Binding-site contacts:
Ligand atom O3P contacts residue GLY356 of chain 1.F at 2.9 Å (h-bond).
Ligand atom O2P contacts residue GLY377 of chain 1.F at 2.7 Å (h-bond).
Ligand atom O1P contacts residue TYR401 of chain 1.F at 2.5 Å (h-bond).
Ligand atom C4' contacts residue ASP354 of chain 1.F at 3.4 Å.
Ligand atom N7 contacts residue ILE320 of chain 1.F at 3.5 Å.
Ligand atom O6 contacts residue GLY403 of chain 1.F at 3.4 Å.
Ligand atom O1P contacts residue SER319 of chain 1.F at 3.5 Å.
Ligand atom P contacts residue SER378 of chain 1.F at 3.5 Å.
Ligand atom C2' contacts residue ASP354 of chain 1.F at 3.6 Å.
Ligand atom O3P contacts residue GLY318 of chain 1.F at 3.2 Å.
Ligand atom C8 contacts residue MET60 of chain 1.F at 3.5 Å (hydrophobic).
Ligand atom O6 contacts residue GLY405 of chain 1.F at 2.8 Å (h-bond).
Ligand atom O1P contacts residue SER378 of chain 1.F at 2.8 Å (h-bond).
Ligand atom O3' contacts residue ARG312 of chain 1.F at 3.5 Å (salt-bridge).
Ligand atom O5' contacts residue GLY318 of chain 1.F at 3.2 Å.
Ligand atom P contacts residue SER319 of chain 1.F at 3.5 Å.
Ligand atom C3' contacts residue ASP354 of chain 1.F at 3.4 Å.
Ligand atom C2 contacts residue CYS321 of chain 1.F at 3.3 Å (hydrophobic).
Ligand atom O3P contacts residue SER319 of chain 1.F at 2.8 Å (h-bond).
Ligand atom O6 contacts residue SER406 of chain 1.F at 3.5 Å (h-bond).
Ligand atom C6 contacts residue GLN431 of chain 1.F at 3.6 Å.
Ligand atom N7 contacts residue MET404 of chain 1.F at 2.9 Å (h-bond).
Ligand atom N1 contacts residue GLN431 of chain 1.F at 2.8 Å (h-bond).
Ligand atom N3 contacts residue CYS321 of chain 1.F at 3.5 Å (h-bond).
Ligand atom C6 contacts residue GLY405 of chain 1.F at 3.6 Å.
Ligand atom O5' contacts residue GLY355 of chain 1.F at 3.3 Å.
Ligand atom O3P contacts residue SER378 of chain 1.F at 3.5 Å (h-bond).
Ligand atom C8 contacts residue ILE320 of chain 1.F at 3.5 Å (hydrophobic).
Ligand atom C5 contacts residue ILE320 of chain 1.F at 3.6 Å (hydrophobic).
Ligand atom O2P contacts residue SER378 of chain 1.F at 3.5 Å (h-bond).
Ligand atom C2 contacts residue GLN431 of chain 1.F at 3.6 Å.
Ligand atom C3' contacts residue SER58 of chain 1.F at 3.3 Å.
Ligand atom O6 contacts residue GLN431 of chain 1.F at 3.6 Å.
Ligand atom O6 contacts residue GLY432 of chain 1.F at 3.3 Å.
Ligand atom O2' contacts residue ASP354 of chain 1.F at 2.6 Å (salt-bridge).
Ligand atom O3' contacts residue SER58 of chain 1.F at 2.6 Å (h-bond).
Ligand atom N7 contacts residue GLY403 of chain 1.F at 3.4 Å.
Ligand atom O3' contacts residue ASP354 of chain 1.F at 2.5 Å (salt-bridge).
Ligand atom O1P contacts residue GLY377 of chain 1.F at 3.6 Å.
Ligand atom O6 contacts residue MET404 of chain 1.F at 3.2 Å (h-bond).

Sequence of chain 1.F:
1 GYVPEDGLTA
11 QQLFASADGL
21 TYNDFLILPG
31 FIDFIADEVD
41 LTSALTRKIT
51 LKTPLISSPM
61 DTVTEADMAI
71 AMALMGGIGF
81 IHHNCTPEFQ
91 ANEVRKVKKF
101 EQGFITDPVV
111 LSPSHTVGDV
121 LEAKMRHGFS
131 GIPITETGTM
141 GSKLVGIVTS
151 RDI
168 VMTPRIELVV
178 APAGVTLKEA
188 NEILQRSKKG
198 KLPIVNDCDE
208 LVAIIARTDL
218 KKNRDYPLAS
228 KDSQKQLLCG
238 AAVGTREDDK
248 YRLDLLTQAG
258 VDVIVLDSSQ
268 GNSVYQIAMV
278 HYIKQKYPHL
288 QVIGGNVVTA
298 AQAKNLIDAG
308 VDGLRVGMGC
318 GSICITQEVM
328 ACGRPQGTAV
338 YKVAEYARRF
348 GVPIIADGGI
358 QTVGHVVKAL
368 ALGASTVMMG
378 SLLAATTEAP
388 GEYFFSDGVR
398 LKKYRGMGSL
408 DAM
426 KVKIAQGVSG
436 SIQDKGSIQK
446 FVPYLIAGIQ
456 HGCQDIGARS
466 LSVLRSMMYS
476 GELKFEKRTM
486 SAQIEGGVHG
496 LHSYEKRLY

This small molecule binds to this protein.
Small molecule (SMILES): O=c1[nH]cnc2c1ncn2[C@@H]1O[C@H](COP(=O)(O)O)[C@@H](O)[C@H]1O